Sequence of chain 1.A:
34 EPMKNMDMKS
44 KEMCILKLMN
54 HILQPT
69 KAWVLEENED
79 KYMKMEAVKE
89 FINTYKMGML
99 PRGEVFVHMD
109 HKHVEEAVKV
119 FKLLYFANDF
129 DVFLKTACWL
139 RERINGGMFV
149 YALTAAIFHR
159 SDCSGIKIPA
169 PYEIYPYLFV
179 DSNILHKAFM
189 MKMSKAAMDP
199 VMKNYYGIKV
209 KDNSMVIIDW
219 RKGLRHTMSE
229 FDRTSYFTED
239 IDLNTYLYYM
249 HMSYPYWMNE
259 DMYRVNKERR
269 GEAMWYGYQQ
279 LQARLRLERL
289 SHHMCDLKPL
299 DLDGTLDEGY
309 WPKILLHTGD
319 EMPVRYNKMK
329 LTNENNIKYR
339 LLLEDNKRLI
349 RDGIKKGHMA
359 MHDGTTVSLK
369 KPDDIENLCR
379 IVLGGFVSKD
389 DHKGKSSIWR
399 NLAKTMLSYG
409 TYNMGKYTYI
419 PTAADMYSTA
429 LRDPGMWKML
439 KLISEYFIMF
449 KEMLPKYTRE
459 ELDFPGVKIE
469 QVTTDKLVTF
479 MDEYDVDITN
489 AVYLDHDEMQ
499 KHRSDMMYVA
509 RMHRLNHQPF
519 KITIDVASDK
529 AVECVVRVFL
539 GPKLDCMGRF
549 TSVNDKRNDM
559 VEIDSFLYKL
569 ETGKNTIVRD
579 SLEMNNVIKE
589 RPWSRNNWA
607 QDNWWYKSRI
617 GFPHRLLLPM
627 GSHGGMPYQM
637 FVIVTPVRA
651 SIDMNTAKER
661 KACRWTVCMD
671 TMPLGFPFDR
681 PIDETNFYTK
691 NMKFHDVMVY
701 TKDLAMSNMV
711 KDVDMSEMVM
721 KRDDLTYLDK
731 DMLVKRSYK

Binding-site contacts:
Ligand atom CG contacts residue PHE618 of chain 1.A at 3.8 Å (hydrophobic).
Ligand atom N contacts residue ILE561 of chain 1.A at 4.3 Å.
Ligand atom CZ3 contacts residue TYR244 of chain 1.A at 3.8 Å (hydrophobic).
Ligand atom CH2 contacts residue GLN278 of chain 1.A at 3.7 Å.
Ligand atom CB contacts residue ASN583 of chain 1.A at 4.2 Å.
Ligand atom CZ2 contacts residue VAL559 of chain 1.A at 4.2 Å (hydrophobic).
Ligand atom CD1 contacts residue PHE618 of chain 1.A at 4.0 Å (hydrophobic).
Ligand atom CZ3 contacts residue GLN278 of chain 1.A at 3.7 Å.
Ligand atom OXT contacts residue ASN584 of chain 1.A at 3.3 Å (h-bond).
Ligand atom CA contacts residue TRP665 of chain 1.A at 3.4 Å (hydrophobic).
Ligand atom CD2 contacts residue PHE618 of chain 1.A at 3.6 Å (hydrophobic).
Ligand atom CE3 contacts residue TRP665 of chain 1.A at 4.3 Å (hydrophobic).
Ligand atom C contacts residue TRP665 of chain 1.A at 3.7 Å (hydrophobic).
Ligand atom CH2 contacts residue LEU279 of chain 1.A at 4.1 Å (hydrophobic).
Ligand atom CE2 contacts residue PHE618 of chain 1.A at 3.7 Å (hydrophobic).
Ligand atom CA contacts residue GLU560 of chain 1.A at 4.2 Å.
Ligand atom O contacts residue ARG664 of chain 1.A at 4.2 Å.
Ligand atom CB contacts residue ASN584 of chain 1.A at 4.0 Å.
Ligand atom CA contacts residue ASN583 of chain 1.A at 4.4 Å.
Ligand atom O contacts residue TRP665 of chain 1.A at 3.4 Å (h-bond).
Ligand atom CZ2 contacts residue PHE618 of chain 1.A at 3.4 Å (hydrophobic).
Ligand atom CD1 contacts residue GLU560 of chain 1.A at 4.2 Å.
Ligand atom N contacts residue ASN583 of chain 1.A at 4.3 Å.
Ligand atom NE1 contacts residue VAL559 of chain 1.A at 4.3 Å.
Ligand atom CB contacts residue PHE618 of chain 1.A at 4.0 Å (hydrophobic).
Ligand atom CZ3 contacts residue PHE618 of chain 1.A at 3.8 Å (hydrophobic).
Ligand atom CE3 contacts residue GLN278 of chain 1.A at 4.5 Å.
Ligand atom NE1 contacts residue PHE618 of chain 1.A at 3.7 Å.
Ligand atom N contacts residue GLU560 of chain 1.A at 3.0 Å (salt-bridge).
Ligand atom CZ2 contacts residue GLN278 of chain 1.A at 4.5 Å.
Ligand atom CE2 contacts residue VAL559 of chain 1.A at 4.4 Å (hydrophobic).
Ligand atom CE3 contacts residue TYR244 of chain 1.A at 3.5 Å (hydrophobic).
Ligand atom CH2 contacts residue PHE618 of chain 1.A at 3.5 Å (hydrophobic).
Ligand atom OXT contacts residue TRP665 of chain 1.A at 3.8 Å.
Ligand atom C contacts residue ASN583 of chain 1.A at 3.9 Å.
Ligand atom N contacts residue TRP665 of chain 1.A at 3.8 Å.
Ligand atom O contacts residue ASN584 of chain 1.A at 3.0 Å (h-bond).
Ligand atom C contacts residue ASN584 of chain 1.A at 3.6 Å.
Ligand atom OXT contacts residue ASN583 of chain 1.A at 3.3 Å (h-bond).
Ligand atom CE3 contacts residue PHE618 of chain 1.A at 3.7 Å (hydrophobic).

The protein below binds the small molecule below.
Small molecule (SMILES): N[C@@H](Cc1c[nH]c2ccccc12)C(=O)O